This protein binds this small molecule.
Small molecule (SMILES): CC(=O)N[C@H]1[C@H](O[C@H]2[C@H](O)[C@@H](NC(C)=O)CO[C@@H]2CO)O[C@H](CO)[C@@H](O)[C@@H]1O

Sequence of chain 1.D:
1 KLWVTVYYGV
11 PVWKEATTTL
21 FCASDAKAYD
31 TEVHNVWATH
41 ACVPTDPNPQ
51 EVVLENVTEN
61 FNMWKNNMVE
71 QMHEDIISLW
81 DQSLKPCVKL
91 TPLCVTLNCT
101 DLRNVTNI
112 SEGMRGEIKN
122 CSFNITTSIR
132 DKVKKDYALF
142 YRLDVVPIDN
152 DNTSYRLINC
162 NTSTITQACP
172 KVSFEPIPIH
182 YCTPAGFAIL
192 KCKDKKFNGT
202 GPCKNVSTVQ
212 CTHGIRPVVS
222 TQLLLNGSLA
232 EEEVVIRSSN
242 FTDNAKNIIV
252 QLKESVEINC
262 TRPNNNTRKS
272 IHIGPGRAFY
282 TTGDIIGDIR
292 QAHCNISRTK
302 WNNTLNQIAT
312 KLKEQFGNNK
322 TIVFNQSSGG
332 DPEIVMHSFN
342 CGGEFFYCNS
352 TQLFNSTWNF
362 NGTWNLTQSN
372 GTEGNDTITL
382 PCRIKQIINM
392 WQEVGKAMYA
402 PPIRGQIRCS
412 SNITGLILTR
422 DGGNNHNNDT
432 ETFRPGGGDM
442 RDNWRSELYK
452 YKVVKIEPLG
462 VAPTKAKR

Binding-site contacts:
Ligand atom C6 contacts residue ASN326 of chain 1.D at 4.4 Å.
Ligand atom C4 contacts residue ASN326 of chain 1.D at 4.2 Å.
Ligand atom O5 contacts residue ASN326 of chain 1.D at 2.1 Å (h-bond).
Ligand atom C3 contacts residue ASN326 of chain 1.D at 3.9 Å.
Ligand atom O7 contacts residue THR433 of chain 1.D at 3.4 Å (h-bond).
Ligand atom O7 contacts residue ASN326 of chain 1.D at 2.9 Å (h-bond).
Ligand atom O7 contacts residue VAL324 of chain 1.D at 3.1 Å.
Ligand atom C7 contacts residue ASN326 of chain 1.D at 3.4 Å.
Ligand atom C8 contacts residue VAL324 of chain 1.D at 3.3 Å (hydrophobic).
Ligand atom C7 contacts residue VAL324 of chain 1.D at 3.5 Å (hydrophobic).
Ligand atom C2 contacts residue ASN326 of chain 1.D at 2.6 Å.
Ligand atom C1 contacts residue ASN326 of chain 1.D at 1.5 Å.
Ligand atom N2 contacts residue ASN326 of chain 1.D at 3.2 Å (h-bond).
Ligand atom C5 contacts residue ASN326 of chain 1.D at 3.5 Å.
Ligand atom O6 contacts residue SER329 of chain 1.D at 4.5 Å.
Ligand atom C7 contacts residue THR433 of chain 1.D at 4.3 Å.